Binding-site contacts:
Ligand atom C3' contacts residue VAL47 of chain 20.A at 4.0 Å (hydrophobic).
Ligand atom C4' contacts residue ARG412 of chain 20.A at 4.4 Å.
Ligand atom C3' contacts residue ASN414 of chain 20.A at 4.5 Å.
Ligand atom C4' contacts residue VAL47 of chain 20.A at 4.1 Å (hydrophobic).
Ligand atom C1' contacts residue ASN414 of chain 20.A at 4.1 Å.
Ligand atom C4' contacts residue ASN414 of chain 20.A at 3.0 Å.
Ligand atom C2' contacts residue VAL47 of chain 20.A at 4.3 Å (hydrophobic).
Ligand atom O3' contacts residue ARG412 of chain 20.A at 4.3 Å.
Ligand atom P contacts residue LYS21 of chain 19.C at 3.4 Å.
Ligand atom OP1 contacts residue ARG18 of chain 19.C at 4.0 Å.
Ligand atom O5' contacts residue ARG412 of chain 20.A at 3.1 Å (salt-bridge).
Ligand atom OP2 contacts residue ARG18 of chain 19.C at 3.7 Å.
Ligand atom C5' contacts residue ARG412 of chain 20.A at 3.0 Å.
Ligand atom OP2 contacts residue LYS21 of chain 19.C at 2.7 Å (salt-bridge).
Ligand atom OP1 contacts residue ARG412 of chain 20.A at 3.8 Å.
Ligand atom O4' contacts residue ASN414 of chain 20.A at 2.9 Å (h-bond).
Ligand atom C5' contacts residue ASN414 of chain 20.A at 3.3 Å.
Ligand atom OP2 contacts residue ARG412 of chain 20.A at 1.4 Å (salt-bridge).
Ligand atom P contacts residue ARG412 of chain 20.A at 2.7 Å.
Ligand atom OP1 contacts residue LYS21 of chain 19.C at 3.9 Å.
Ligand atom O3' contacts residue VAL47 of chain 20.A at 3.1 Å.

Sequence of chain 20.A:
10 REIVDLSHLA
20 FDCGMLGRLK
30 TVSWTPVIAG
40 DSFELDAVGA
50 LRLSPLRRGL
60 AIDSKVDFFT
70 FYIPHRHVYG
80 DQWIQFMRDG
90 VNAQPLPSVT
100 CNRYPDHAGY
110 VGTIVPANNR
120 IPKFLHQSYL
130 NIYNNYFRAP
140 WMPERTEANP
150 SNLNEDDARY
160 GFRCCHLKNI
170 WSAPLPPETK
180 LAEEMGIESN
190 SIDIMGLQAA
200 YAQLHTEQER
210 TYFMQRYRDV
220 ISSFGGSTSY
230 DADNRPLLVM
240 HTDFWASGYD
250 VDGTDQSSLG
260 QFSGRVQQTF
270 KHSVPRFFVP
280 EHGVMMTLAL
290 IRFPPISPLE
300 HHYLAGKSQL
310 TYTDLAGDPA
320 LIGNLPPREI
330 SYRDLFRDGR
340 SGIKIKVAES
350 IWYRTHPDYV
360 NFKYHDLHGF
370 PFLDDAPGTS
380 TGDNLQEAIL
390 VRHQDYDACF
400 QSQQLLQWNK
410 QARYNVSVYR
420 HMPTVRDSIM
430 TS

A protein and the small-molecule ligand that binds it are described below.
Small molecule (SMILES): Nc1ccn([C@H]2C[C@H](O)[C@@H](COP(=O)(O)O)O2)c(=O)n1

Sequence of chain 19.C:
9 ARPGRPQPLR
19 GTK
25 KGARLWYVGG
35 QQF